Sequence of chain 1.YA:
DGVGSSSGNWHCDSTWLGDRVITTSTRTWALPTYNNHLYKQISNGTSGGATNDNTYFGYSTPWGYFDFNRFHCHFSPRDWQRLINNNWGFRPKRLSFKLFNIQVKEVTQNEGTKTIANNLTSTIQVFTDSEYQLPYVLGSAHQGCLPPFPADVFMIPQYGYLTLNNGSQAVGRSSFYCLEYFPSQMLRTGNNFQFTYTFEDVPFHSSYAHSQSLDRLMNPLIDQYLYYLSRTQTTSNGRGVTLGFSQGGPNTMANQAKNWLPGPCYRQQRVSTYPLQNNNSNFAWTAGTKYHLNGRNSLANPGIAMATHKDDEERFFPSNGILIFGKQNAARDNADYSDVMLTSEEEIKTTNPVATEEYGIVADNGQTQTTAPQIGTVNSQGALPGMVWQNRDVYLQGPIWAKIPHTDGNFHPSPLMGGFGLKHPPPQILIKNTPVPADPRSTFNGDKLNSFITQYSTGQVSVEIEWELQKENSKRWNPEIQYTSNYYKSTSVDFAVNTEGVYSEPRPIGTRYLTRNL

Binding-site contacts:
Ligand atom N9 contacts residue PRO413 of chain 1.YA at 4.3 Å.
Ligand atom C6 contacts residue GLY421 of chain 1.YA at 3.6 Å.
Ligand atom N7 contacts residue ASN391 of chain 1.YA at 3.9 Å.
Ligand atom C2 contacts residue GLY421 of chain 1.YA at 3.4 Å.
Ligand atom O3' contacts residue PRO413 of chain 1.YA at 4.2 Å.
Ligand atom N9 contacts residue HIS412 of chain 1.YA at 4.3 Å.
Ligand atom C6 contacts residue PRO203 of chain 1.YA at 4.3 Å (hydrophobic).
Ligand atom C6 contacts residue PRO413 of chain 1.YA at 3.8 Å (hydrophobic).
Ligand atom N6 contacts residue SER414 of chain 1.YA at 3.7 Å.
Ligand atom C2 contacts residue PRO413 of chain 1.YA at 3.5 Å (hydrophobic).
Ligand atom C2' contacts residue PRO413 of chain 1.YA at 3.8 Å (hydrophobic).
Ligand atom C5 contacts residue PRO203 of chain 1.YA at 3.9 Å (hydrophobic).
Ligand atom N6 contacts residue GLY421 of chain 1.YA at 3.3 Å (h-bond).
Ligand atom C1' contacts residue PRO413 of chain 1.YA at 3.9 Å (hydrophobic).
Ligand atom C3' contacts residue HIS412 of chain 1.YA at 4.0 Å.
Ligand atom C6 contacts residue VAL202 of chain 1.YA at 4.2 Å (hydrophobic).
Ligand atom N1 contacts residue GLY421 of chain 1.YA at 3.1 Å (h-bond).
Ligand atom N6 contacts residue PRO415 of chain 1.YA at 4.2 Å.
Ligand atom N6 contacts residue GLY419 of chain 1.YA at 3.5 Å (h-bond).
Ligand atom C2 contacts residue ILE404 of chain 1.YA at 4.4 Å (hydrophobic).
Ligand atom N9 contacts residue PRO203 of chain 1.YA at 4.4 Å.
Ligand atom C1' contacts residue HIS412 of chain 1.YA at 4.3 Å.
Ligand atom C5 contacts residue PRO413 of chain 1.YA at 4.0 Å (hydrophobic).
Ligand atom N7 contacts residue SER414 of chain 1.YA at 3.6 Å.
Ligand atom C6 contacts residue SER414 of chain 1.YA at 4.0 Å.
Ligand atom N1 contacts residue PHE420 of chain 1.YA at 4.2 Å.
Ligand atom C8 contacts residue HIS412 of chain 1.YA at 3.4 Å.
Ligand atom C4 contacts residue PRO413 of chain 1.YA at 4.0 Å (hydrophobic).
Ligand atom N7 contacts residue PRO203 of chain 1.YA at 4.0 Å.
Ligand atom N1 contacts residue VAL202 of chain 1.YA at 3.7 Å.
Ligand atom N7 contacts residue HIS412 of chain 1.YA at 4.1 Å.
Ligand atom C8 contacts residue SER414 of chain 1.YA at 4.3 Å.
Ligand atom C4 contacts residue PRO203 of chain 1.YA at 4.2 Å (hydrophobic).
Ligand atom C5 contacts residue SER414 of chain 1.YA at 3.9 Å.
Ligand atom N3 contacts residue PRO413 of chain 1.YA at 3.8 Å.
Ligand atom C8 contacts residue PRO203 of chain 1.YA at 4.2 Å (hydrophobic).
Ligand atom N6 contacts residue PHE420 of chain 1.YA at 3.7 Å.
Ligand atom C2' contacts residue HIS412 of chain 1.YA at 3.1 Å.
Ligand atom N1 contacts residue PRO413 of chain 1.YA at 3.5 Å (h-bond).
Ligand atom C2 contacts residue VAL202 of chain 1.YA at 4.2 Å (hydrophobic).

This small molecule binds to this protein.
Small molecule (SMILES): Nc1ncnc2c1ncn2[C@H]1C[C@H](O)[C@@H](COP(=O)(O)O)O1